Sequence of chain 1.K:
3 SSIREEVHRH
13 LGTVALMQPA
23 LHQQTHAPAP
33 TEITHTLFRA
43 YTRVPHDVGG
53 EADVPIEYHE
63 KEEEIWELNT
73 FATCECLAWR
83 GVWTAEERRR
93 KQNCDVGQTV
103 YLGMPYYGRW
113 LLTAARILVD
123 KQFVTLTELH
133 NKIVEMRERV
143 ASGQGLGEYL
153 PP

The small molecule below binds the protein below.
Small molecule (SMILES): OC[C@H]1O[C@](O)(CO)[C@@H](O)[C@@H]1O

Sequence of chain 1.J:
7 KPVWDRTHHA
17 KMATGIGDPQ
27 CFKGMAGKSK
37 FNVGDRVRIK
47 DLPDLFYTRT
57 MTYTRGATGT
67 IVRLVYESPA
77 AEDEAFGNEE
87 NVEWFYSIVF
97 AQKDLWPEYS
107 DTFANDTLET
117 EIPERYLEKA

Sequence of chain 1.B:
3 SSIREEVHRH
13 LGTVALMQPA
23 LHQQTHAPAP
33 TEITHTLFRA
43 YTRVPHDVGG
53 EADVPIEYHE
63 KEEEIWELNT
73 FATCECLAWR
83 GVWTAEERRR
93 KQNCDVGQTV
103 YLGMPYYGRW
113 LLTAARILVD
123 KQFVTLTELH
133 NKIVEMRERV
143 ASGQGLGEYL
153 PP

Binding-site contacts:
Ligand atom O3 contacts residue PHE52 of chain 1.J at 4.4 Å.
Ligand atom O2 contacts residue VAL102 of chain 1.B at 4.5 Å.
Ligand atom O6 contacts residue ASP97 of chain 1.K at 3.9 Å.
Ligand atom C1 contacts residue ASP97 of chain 1.K at 4.0 Å.
Ligand atom C2 contacts residue VAL98 of chain 1.B at 3.6 Å (hydrophobic).
Ligand atom C6 contacts residue ASP97 of chain 1.B at 3.1 Å.
Ligand atom O4 contacts residue PHE52 of chain 1.J at 3.1 Å.
Ligand atom O2 contacts residue GLY99 of chain 1.B at 4.2 Å.
Ligand atom O2 contacts residue ASP97 of chain 1.B at 3.9 Å.
Ligand atom C6 contacts residue ASP97 of chain 1.K at 3.2 Å.
Ligand atom O5 contacts residue VAL98 of chain 1.B at 3.5 Å (h-bond).
Ligand atom O4 contacts residue ARG118 of chain 1.B at 2.9 Å (salt-bridge).
Ligand atom C1 contacts residue CYS96 of chain 1.K at 3.4 Å (hydrophobic).
Ligand atom O1 contacts residue CYS96 of chain 1.K at 2.9 Å (h-bond).
Ligand atom C4 contacts residue PHE52 of chain 1.J at 4.4 Å (hydrophobic).
Ligand atom O5 contacts residue ASP97 of chain 1.B at 4.3 Å.
Ligand atom O2 contacts residue VAL98 of chain 1.B at 2.5 Å (h-bond).
Ligand atom O3 contacts residue ARG45 of chain 1.K at 4.2 Å.
Ligand atom C5 contacts residue VAL98 of chain 1.B at 4.2 Å (hydrophobic).
Ligand atom O2 contacts residue GLY99 of chain 1.K at 3.9 Å.
Ligand atom C1 contacts residue PRO47 of chain 1.K at 4.4 Å (hydrophobic).
Ligand atom C4 contacts residue ASP97 of chain 1.K at 4.3 Å.
Ligand atom C6 contacts residue VAL98 of chain 1.B at 4.1 Å (hydrophobic).
Ligand atom O1 contacts residue ARG45 of chain 1.K at 4.2 Å.
Ligand atom O6 contacts residue ARG118 of chain 1.B at 4.2 Å.
Ligand atom O1 contacts residue PRO47 of chain 1.K at 3.4 Å.
Ligand atom O1 contacts residue GLY99 of chain 1.K at 4.1 Å.
Ligand atom C2 contacts residue VAL102 of chain 1.B at 4.2 Å (hydrophobic).
Ligand atom C1 contacts residue VAL98 of chain 1.B at 4.2 Å (hydrophobic).
Ligand atom C1 contacts residue GLY99 of chain 1.K at 3.5 Å.
Ligand atom C5 contacts residue ARG118 of chain 1.B at 4.5 Å.
Ligand atom O6 contacts residue ASP97 of chain 1.B at 3.4 Å (salt-bridge).
Ligand atom C4 contacts residue ARG118 of chain 1.B at 3.6 Å.
Ligand atom C5 contacts residue ASP97 of chain 1.K at 4.5 Å.
Ligand atom C5 contacts residue ASP97 of chain 1.B at 4.2 Å.
Ligand atom O2 contacts residue ASP97 of chain 1.K at 4.0 Å.
Ligand atom O4 contacts residue ASP97 of chain 1.K at 4.4 Å.